This small molecule binds to this protein.
Small molecule (SMILES): C[C@@H](C(=O)O)c1ccc(-c2ccccc2)c(F)c1

Sequence of chain 1.D:
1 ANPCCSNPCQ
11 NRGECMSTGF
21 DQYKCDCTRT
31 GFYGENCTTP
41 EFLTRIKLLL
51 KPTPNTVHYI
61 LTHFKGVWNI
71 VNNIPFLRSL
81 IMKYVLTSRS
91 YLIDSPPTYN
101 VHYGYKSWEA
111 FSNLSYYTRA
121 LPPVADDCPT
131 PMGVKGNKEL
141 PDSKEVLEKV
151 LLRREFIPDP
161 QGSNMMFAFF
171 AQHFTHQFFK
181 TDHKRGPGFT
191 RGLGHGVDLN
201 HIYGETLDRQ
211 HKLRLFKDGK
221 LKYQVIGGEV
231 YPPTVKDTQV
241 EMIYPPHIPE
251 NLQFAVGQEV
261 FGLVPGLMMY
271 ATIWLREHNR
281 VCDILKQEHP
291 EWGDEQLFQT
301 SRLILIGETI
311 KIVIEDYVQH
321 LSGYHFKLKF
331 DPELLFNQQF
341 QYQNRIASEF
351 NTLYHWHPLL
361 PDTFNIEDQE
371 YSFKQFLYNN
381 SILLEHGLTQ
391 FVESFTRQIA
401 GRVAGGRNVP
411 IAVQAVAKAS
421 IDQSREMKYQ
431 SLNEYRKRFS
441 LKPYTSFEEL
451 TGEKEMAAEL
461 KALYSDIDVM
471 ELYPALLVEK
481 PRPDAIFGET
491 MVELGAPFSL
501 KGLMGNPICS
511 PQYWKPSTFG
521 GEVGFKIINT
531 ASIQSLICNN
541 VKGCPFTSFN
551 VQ

Binding-site contacts:
Ligand atom C8 contacts residue VAL318 of chain 1.D at 3.6 Å (hydrophobic).
Ligand atom C contacts residue TYR354 of chain 1.D at 3.6 Å (hydrophobic).
Ligand atom F contacts residue VAL492 of chain 1.D at 3.4 Å.
Ligand atom C13 contacts residue SER322 of chain 1.D at 3.9 Å.
Ligand atom C13 contacts residue LEU328 of chain 1.D at 4.0 Å (hydrophobic).
Ligand atom C13 contacts residue VAL318 of chain 1.D at 4.0 Å (hydrophobic).
Ligand atom C11 contacts residue LEU321 of chain 1.D at 3.8 Å (hydrophobic).
Ligand atom C2 contacts residue ALA496 of chain 1.D at 3.7 Å (hydrophobic).
Ligand atom C11 contacts residue ALA496 of chain 1.D at 3.8 Å (hydrophobic).
Ligand atom F contacts residue LEU321 of chain 1.D at 3.3 Å.
Ligand atom C14 contacts residue ARG89 of chain 1.D at 3.6 Å.
Ligand atom O1 contacts residue ALA496 of chain 1.D at 4.1 Å.
Ligand atom O contacts residue VAL85 of chain 1.D at 3.5 Å.
Ligand atom C6 contacts residue ALA496 of chain 1.D at 3.5 Å (hydrophobic).
Ligand atom O1 contacts residue TYR324 of chain 1.D at 3.0 Å (h-bond).
Ligand atom C5 contacts residue TYR354 of chain 1.D at 3.8 Å (hydrophobic).
Ligand atom C3 contacts residue GLY495 of chain 1.D at 3.6 Å.
Ligand atom O contacts residue LEU500 of chain 1.D at 3.7 Å.
Ligand atom O1 contacts residue ARG89 of chain 1.D at 2.9 Å (salt-bridge).
Ligand atom C14 contacts residue TYR324 of chain 1.D at 4.1 Å (hydrophobic).
Ligand atom C4 contacts residue MET491 of chain 1.D at 4.0 Å (hydrophobic).
Ligand atom C8 contacts residue ALA496 of chain 1.D at 3.4 Å (hydrophobic).
Ligand atom C9 contacts residue ALA496 of chain 1.D at 3.5 Å (hydrophobic).
Ligand atom O contacts residue ARG89 of chain 1.D at 3.0 Å (salt-bridge).
Ligand atom C1 contacts residue SER499 of chain 1.D at 3.4 Å.
Ligand atom C13 contacts residue TYR324 of chain 1.D at 3.2 Å (hydrophobic).
Ligand atom C5 contacts residue TRP356 of chain 1.D at 3.5 Å (hydrophobic).
Ligand atom C10 contacts residue ALA496 of chain 1.D at 3.7 Å (hydrophobic).
Ligand atom C8 contacts residue LEU500 of chain 1.D at 3.9 Å (hydrophobic).
Ligand atom C7 contacts residue VAL318 of chain 1.D at 4.0 Å (hydrophobic).
Ligand atom C3 contacts residue ALA496 of chain 1.D at 3.5 Å (hydrophobic).
Ligand atom C4 contacts residue GLY495 of chain 1.D at 3.5 Å.
Ligand atom O contacts residue ALA496 of chain 1.D at 4.0 Å.
Ligand atom C2 contacts residue GLY495 of chain 1.D at 3.9 Å.
Ligand atom C14 contacts residue ALA496 of chain 1.D at 3.9 Å (hydrophobic).
Ligand atom C7 contacts residue ALA496 of chain 1.D at 3.2 Å (hydrophobic).
Ligand atom C contacts residue SER499 of chain 1.D at 3.8 Å.
Ligand atom C9 contacts residue VAL318 of chain 1.D at 3.8 Å (hydrophobic).
Ligand atom C7 contacts residue SER499 of chain 1.D at 3.9 Å.
Ligand atom C4 contacts residue TRP356 of chain 1.D at 4.0 Å (hydrophobic).